A small-molecule ligand and the protein it binds are described below.
Small molecule (SMILES): CC(=O)N[C@@H]1[C@@H](O)[C@H](O)[C@@H](CO)O[C@H]1O

Binding-site contacts:
Ligand atom N2 contacts residue ASN801 of chain 1.D at 2.9 Å (h-bond).
Ligand atom O7 contacts residue GLY799 of chain 1.D at 4.2 Å.
Ligand atom O5 contacts residue ASN801 of chain 1.D at 2.5 Å (h-bond).
Ligand atom C1 contacts residue ASN801 of chain 1.D at 1.5 Å.
Ligand atom C5 contacts residue ASN801 of chain 1.D at 3.8 Å.
Ligand atom C7 contacts residue ASN801 of chain 1.D at 3.2 Å.
Ligand atom O7 contacts residue ASN801 of chain 1.D at 3.2 Å (h-bond).
Ligand atom C8 contacts residue GLY799 of chain 1.D at 4.4 Å.
Ligand atom C1 contacts residue SER803 of chain 1.D at 3.9 Å.
Ligand atom C8 contacts residue ASN801 of chain 1.D at 3.8 Å.
Ligand atom C8 contacts residue PHE800 of chain 1.D at 3.7 Å (hydrophobic).
Ligand atom C8 contacts residue LYS795 of chain 1.D at 4.1 Å.
Ligand atom O5 contacts residue SER803 of chain 1.D at 4.3 Å.
Ligand atom C4 contacts residue ASN801 of chain 1.D at 4.3 Å.
Ligand atom C2 contacts residue ASN801 of chain 1.D at 2.5 Å.
Ligand atom C3 contacts residue ASN801 of chain 1.D at 3.9 Å.

Sequence of chain 1.D:
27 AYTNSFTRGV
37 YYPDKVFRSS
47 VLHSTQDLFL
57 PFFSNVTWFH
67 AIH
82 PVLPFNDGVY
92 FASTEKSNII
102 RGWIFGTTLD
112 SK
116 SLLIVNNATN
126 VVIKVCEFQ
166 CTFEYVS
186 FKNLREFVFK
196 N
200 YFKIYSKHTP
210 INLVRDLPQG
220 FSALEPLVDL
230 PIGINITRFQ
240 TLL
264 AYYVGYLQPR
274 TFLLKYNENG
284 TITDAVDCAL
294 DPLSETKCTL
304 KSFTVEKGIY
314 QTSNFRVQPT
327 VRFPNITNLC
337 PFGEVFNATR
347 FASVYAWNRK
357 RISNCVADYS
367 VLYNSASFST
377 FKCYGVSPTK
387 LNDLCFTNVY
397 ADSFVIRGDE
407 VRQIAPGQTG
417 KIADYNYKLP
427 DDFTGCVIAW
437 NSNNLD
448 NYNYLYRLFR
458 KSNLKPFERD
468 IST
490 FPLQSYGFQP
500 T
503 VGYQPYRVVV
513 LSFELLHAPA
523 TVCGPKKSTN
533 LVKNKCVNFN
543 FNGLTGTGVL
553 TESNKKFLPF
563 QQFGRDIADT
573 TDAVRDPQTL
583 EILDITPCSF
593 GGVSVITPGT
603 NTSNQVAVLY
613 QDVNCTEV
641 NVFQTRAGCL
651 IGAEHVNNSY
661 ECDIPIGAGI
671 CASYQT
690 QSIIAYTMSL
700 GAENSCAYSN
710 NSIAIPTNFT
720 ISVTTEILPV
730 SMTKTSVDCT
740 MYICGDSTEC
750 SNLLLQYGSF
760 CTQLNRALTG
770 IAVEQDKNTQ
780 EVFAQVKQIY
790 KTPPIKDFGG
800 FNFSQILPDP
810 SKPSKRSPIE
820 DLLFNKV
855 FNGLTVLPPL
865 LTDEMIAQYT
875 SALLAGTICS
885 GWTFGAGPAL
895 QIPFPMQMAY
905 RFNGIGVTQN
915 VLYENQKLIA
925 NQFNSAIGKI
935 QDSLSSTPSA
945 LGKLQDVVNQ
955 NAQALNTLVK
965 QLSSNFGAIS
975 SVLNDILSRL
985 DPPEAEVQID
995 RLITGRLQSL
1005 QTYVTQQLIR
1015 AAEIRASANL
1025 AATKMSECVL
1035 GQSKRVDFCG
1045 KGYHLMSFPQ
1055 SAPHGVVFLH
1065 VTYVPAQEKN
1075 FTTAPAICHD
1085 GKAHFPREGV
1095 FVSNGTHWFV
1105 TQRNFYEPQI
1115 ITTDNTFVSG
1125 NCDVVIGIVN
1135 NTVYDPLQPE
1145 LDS